This protein binds this small molecule.
Small molecule (SMILES): CC(=O)N[C@@H]1[C@@H](O)[C@H](O)[C@@H](CO)O[C@H]1O

Sequence of chain 1.B:
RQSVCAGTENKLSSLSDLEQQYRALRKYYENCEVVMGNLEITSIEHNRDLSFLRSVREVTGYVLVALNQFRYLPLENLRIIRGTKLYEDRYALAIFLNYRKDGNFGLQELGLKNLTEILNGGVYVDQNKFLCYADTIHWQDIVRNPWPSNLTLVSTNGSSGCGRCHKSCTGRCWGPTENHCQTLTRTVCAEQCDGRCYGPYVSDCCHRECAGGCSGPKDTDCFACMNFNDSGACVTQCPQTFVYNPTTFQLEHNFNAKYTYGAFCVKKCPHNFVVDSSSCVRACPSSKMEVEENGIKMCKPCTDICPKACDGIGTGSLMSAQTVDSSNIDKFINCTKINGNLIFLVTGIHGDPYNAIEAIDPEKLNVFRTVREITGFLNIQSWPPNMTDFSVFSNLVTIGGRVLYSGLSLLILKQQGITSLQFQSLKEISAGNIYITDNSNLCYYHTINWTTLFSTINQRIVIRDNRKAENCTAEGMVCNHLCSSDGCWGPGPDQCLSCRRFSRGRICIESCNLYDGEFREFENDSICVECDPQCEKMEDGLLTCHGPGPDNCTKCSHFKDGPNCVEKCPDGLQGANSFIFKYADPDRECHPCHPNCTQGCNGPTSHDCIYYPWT

Binding-site contacts:
Ligand atom C2 contacts residue ARG467 of chain 1.B at 3.8 Å.
Ligand atom N2 contacts residue ARG467 of chain 1.B at 4.2 Å.
Ligand atom C7 contacts residue ASN471 of chain 1.B at 4.0 Å.
Ligand atom N2 contacts residue ASN471 of chain 1.B at 2.9 Å (h-bond).
Ligand atom O5 contacts residue GLU475 of chain 1.B at 4.0 Å.
Ligand atom C4 contacts residue ASN471 of chain 1.B at 4.3 Å.
Ligand atom O5 contacts residue ASN471 of chain 1.B at 2.4 Å (h-bond).
Ligand atom C3 contacts residue ASN471 of chain 1.B at 3.8 Å.
Ligand atom C4 contacts residue GLU475 of chain 1.B at 3.9 Å.
Ligand atom C2 contacts residue ASN471 of chain 1.B at 2.5 Å.
Ligand atom C8 contacts residue ASN471 of chain 1.B at 4.4 Å.
Ligand atom C5 contacts residue GLU475 of chain 1.B at 4.2 Å.
Ligand atom C1 contacts residue ASN471 of chain 1.B at 1.4 Å.
Ligand atom C5 contacts residue ASN471 of chain 1.B at 3.6 Å.
Ligand atom C8 contacts residue ARG467 of chain 1.B at 3.6 Å.
Ligand atom O6 contacts residue ALA474 of chain 1.B at 3.6 Å.
Ligand atom C7 contacts residue ARG467 of chain 1.B at 4.0 Å.
Ligand atom C6 contacts residue GLU475 of chain 1.B at 4.0 Å.